Sequence of chain 1.A:
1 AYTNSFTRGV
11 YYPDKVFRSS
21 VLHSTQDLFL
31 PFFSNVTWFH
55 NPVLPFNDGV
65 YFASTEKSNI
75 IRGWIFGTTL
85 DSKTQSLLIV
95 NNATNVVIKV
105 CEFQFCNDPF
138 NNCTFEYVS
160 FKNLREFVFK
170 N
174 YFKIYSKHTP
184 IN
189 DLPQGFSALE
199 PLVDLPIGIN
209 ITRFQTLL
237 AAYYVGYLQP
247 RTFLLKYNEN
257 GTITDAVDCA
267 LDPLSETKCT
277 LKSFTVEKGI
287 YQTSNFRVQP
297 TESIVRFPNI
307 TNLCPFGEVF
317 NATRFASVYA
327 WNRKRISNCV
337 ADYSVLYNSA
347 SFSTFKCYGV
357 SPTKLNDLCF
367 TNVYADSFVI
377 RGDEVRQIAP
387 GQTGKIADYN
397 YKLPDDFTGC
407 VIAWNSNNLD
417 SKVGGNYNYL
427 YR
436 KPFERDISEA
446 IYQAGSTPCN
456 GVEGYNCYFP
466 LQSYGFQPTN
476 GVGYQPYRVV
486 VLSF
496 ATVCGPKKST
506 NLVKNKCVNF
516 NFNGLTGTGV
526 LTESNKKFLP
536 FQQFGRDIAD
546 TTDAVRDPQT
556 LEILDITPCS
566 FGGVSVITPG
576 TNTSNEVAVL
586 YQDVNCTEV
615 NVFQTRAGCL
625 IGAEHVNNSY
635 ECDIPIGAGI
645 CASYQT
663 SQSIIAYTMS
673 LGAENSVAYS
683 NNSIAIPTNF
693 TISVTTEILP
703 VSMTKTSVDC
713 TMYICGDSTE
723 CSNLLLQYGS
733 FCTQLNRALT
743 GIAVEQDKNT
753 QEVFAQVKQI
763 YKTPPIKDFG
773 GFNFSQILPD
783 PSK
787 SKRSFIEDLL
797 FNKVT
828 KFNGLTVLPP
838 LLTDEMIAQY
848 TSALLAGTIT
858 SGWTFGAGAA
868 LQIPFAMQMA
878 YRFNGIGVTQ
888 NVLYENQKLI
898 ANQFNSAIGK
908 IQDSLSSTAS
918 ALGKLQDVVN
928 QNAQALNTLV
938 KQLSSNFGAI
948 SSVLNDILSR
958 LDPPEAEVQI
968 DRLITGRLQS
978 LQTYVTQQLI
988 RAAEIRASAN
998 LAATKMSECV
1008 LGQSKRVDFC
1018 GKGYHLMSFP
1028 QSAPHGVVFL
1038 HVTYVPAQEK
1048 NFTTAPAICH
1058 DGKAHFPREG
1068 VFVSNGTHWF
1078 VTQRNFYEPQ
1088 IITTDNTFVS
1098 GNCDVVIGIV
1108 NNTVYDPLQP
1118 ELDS

Binding-site contacts:
Ligand atom O5 contacts residue ASN691 of chain 1.A at 2.3 Å (h-bond).
Ligand atom O5 contacts residue GLN1045 of chain 1.A at 3.7 Å.
Ligand atom C3 contacts residue LEU896 of chain 1.A at 4.2 Å (hydrophobic).
Ligand atom O5 contacts residue PHE692 of chain 1.A at 4.4 Å.
Ligand atom C8 contacts residue LEU896 of chain 1.A at 4.5 Å (hydrophobic).
Ligand atom C1 contacts residue GLN1045 of chain 1.A at 3.6 Å.
Ligand atom C2 contacts residue ASN691 of chain 1.A at 2.5 Å.
Ligand atom C5 contacts residue LEU896 of chain 1.A at 4.3 Å (hydrophobic).
Ligand atom N2 contacts residue GLN1045 of chain 1.A at 4.4 Å.
Ligand atom C3 contacts residue ASN691 of chain 1.A at 3.8 Å.
Ligand atom C2 contacts residue GLN1045 of chain 1.A at 3.8 Å.
Ligand atom C1 contacts residue LEU896 of chain 1.A at 4.4 Å (hydrophobic).
Ligand atom C5 contacts residue ASN691 of chain 1.A at 3.7 Å.
Ligand atom O7 contacts residue ASN691 of chain 1.A at 3.4 Å (h-bond).
Ligand atom O7 contacts residue GLN1045 of chain 1.A at 3.0 Å (h-bond).
Ligand atom O4 contacts residue LEU896 of chain 1.A at 3.6 Å.
Ligand atom C4 contacts residue ASN691 of chain 1.A at 4.2 Å.
Ligand atom C7 contacts residue ASN691 of chain 1.A at 3.4 Å.
Ligand atom C6 contacts residue GLN900 of chain 1.A at 4.3 Å.
Ligand atom C1 contacts residue ASN691 of chain 1.A at 1.4 Å.
Ligand atom N2 contacts residue ASN691 of chain 1.A at 2.9 Å (h-bond).
Ligand atom C7 contacts residue GLN1045 of chain 1.A at 4.1 Å.
Ligand atom C5 contacts residue GLN900 of chain 1.A at 4.2 Å.

The small molecule below binds the protein below.
Small molecule (SMILES): CC(=O)N[C@H]1[C@H](O[C@H]2[C@H](O)[C@@H](NC(C)=O)CO[C@@H]2CO)O[C@H](CO)[C@@H](O[C@@H]2O[C@H](CO)[C@@H](O)[C@H](O)[C@@H]2O)[C@@H]1O